Sequence of chain 1.A:
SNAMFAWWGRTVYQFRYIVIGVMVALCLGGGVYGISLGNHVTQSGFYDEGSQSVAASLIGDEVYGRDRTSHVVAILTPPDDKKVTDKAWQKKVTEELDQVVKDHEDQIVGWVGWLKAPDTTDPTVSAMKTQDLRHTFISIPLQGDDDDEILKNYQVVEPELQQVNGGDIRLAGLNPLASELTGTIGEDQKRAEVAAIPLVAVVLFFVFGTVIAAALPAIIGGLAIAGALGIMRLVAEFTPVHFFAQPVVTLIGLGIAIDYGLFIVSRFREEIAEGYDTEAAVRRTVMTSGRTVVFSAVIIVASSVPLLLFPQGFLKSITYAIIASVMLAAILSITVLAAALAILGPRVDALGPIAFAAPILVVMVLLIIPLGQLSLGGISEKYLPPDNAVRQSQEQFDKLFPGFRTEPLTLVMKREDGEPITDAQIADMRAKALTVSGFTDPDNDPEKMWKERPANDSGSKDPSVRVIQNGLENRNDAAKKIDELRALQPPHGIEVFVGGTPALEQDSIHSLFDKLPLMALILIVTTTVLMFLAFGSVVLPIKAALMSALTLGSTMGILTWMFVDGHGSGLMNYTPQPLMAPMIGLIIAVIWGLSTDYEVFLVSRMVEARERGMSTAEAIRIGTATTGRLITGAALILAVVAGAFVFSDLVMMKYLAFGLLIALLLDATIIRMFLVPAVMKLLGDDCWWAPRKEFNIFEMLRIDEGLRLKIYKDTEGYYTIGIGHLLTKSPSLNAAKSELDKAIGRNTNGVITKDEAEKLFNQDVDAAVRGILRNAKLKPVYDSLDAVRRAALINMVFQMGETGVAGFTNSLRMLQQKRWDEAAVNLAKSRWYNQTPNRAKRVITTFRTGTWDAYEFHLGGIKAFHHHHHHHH

The protein below binds the small molecule below.
Small molecule (SMILES): CCCCCCCCCCCCOC[C@H]1O[C@H](O[C@H]2O[C@H](CO)[C@@H](O)[C@H](O)[C@H]2O)[C@H](O)[C@@H](O)[C@@H]1O

Binding-site contacts:
Ligand atom CBI contacts residue PHE253 of chain 1.A at 3.9 Å (hydrophobic).
Ligand atom CAY contacts residue ASP157 of chain 1.A at 3.7 Å.
Ligand atom CBA contacts residue GLN53 of chain 1.A at 4.0 Å.
Ligand atom CAZ contacts residue LEU184 of chain 1.A at 4.0 Å (hydrophobic).
Ligand atom OAS contacts residue LEU68 of chain 1.A at 3.5 Å.
Ligand atom CBD contacts residue ALA188 of chain 1.A at 3.9 Å (hydrophobic).
Ligand atom CBE contacts residue PHE56 of chain 1.A at 3.7 Å (hydrophobic).
Ligand atom O3 contacts residue ARG76 of chain 1.A at 4.1 Å.
Ligand atom CBB contacts residue ALA188 of chain 1.A at 4.0 Å (hydrophobic).
Ligand atom CBI contacts residue THR192 of chain 1.A at 3.7 Å.
Ligand atom O4 contacts residue ASP77 of chain 1.A at 2.7 Å (salt-bridge).
Ligand atom C2 contacts residue ASP71 of chain 1.A at 3.7 Å.
Ligand atom OAW contacts residue ASP157 of chain 1.A at 3.0 Å (salt-bridge).
Ligand atom CAX contacts residue ASP157 of chain 1.A at 3.6 Å.
Ligand atom CBE contacts residue ILE440 of chain 1.A at 3.7 Å (hydrophobic).
Ligand atom CAV contacts residue ASP157 of chain 1.A at 3.8 Å.
Ligand atom CAX contacts residue LEU184 of chain 1.A at 3.5 Å (hydrophobic).
Ligand atom C3 contacts residue ASP71 of chain 1.A at 3.4 Å.
Ligand atom O3 contacts residue ARG514 of chain 1.A at 3.7 Å.
Ligand atom CAP contacts residue SER67 of chain 1.A at 3.9 Å.
Ligand atom OAW contacts residue ARG76 of chain 1.A at 3.0 Å (salt-bridge).
Ligand atom CAO contacts residue SER67 of chain 1.A at 3.9 Å.
Ligand atom C6 contacts residue LEU184 of chain 1.A at 3.5 Å (hydrophobic).
Ligand atom OAQ contacts residue TYR57 of chain 1.A at 3.5 Å.
Ligand atom O4 contacts residue ARG76 of chain 1.A at 3.2 Å.
Ligand atom O3 contacts residue ASP77 of chain 1.A at 3.1 Å (salt-bridge).
Ligand atom CBI contacts residue HIS252 of chain 1.A at 4.0 Å.
Ligand atom O2 contacts residue ASP71 of chain 1.A at 2.7 Å (salt-bridge).
Ligand atom CBE contacts residue GLN53 of chain 1.A at 4.0 Å.
Ligand atom CBG contacts residue THR192 of chain 1.A at 3.5 Å.
Ligand atom O1 contacts residue ASP71 of chain 1.A at 3.7 Å.
Ligand atom C4 contacts residue ASP77 of chain 1.A at 3.8 Å.
Ligand atom CBD contacts residue GLN53 of chain 1.A at 3.5 Å.
Ligand atom OAU contacts residue ARG76 of chain 1.A at 3.3 Å (salt-bridge).
Ligand atom CBB contacts residue GLN53 of chain 1.A at 3.8 Å.
Ligand atom CAT contacts residue ARG76 of chain 1.A at 3.8 Å.
Ligand atom O6 contacts residue LEU184 of chain 1.A at 3.5 Å.
Ligand atom O3 contacts residue ASP71 of chain 1.A at 2.8 Å (salt-bridge).
Ligand atom CAV contacts residue ARG76 of chain 1.A at 4.0 Å.
Ligand atom O2 contacts residue SER67 of chain 1.A at 3.5 Å.